A small-molecule ligand and the protein it binds are described below.
Small molecule (SMILES): CC(=O)N[C@@H]1[C@@H](O)[C@H](O)[C@@H](CO)O[C@H]1O

Sequence of chain 12.E:
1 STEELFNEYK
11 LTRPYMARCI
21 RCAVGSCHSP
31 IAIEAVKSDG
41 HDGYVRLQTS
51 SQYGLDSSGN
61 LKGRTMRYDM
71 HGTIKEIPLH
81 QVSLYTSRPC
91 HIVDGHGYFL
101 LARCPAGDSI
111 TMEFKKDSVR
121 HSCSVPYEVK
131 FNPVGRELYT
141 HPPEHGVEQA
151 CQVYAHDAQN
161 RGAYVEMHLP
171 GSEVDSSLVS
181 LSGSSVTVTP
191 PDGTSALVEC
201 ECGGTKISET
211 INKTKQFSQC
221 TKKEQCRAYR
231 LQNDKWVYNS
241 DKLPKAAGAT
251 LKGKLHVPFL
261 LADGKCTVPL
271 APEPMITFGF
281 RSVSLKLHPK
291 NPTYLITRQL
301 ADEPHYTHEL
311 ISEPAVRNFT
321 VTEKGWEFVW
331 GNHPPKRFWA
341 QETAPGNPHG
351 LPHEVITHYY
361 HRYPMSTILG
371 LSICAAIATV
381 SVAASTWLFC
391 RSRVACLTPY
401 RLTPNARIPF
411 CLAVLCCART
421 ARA

Binding-site contacts:
Ligand atom C7 contacts residue ASN212 of chain 12.E at 3.9 Å.
Ligand atom N2 contacts residue ASN212 of chain 12.E at 2.9 Å (h-bond).
Ligand atom C5 contacts residue ASN212 of chain 12.E at 3.7 Å.
Ligand atom C1 contacts residue ILE211 of chain 12.E at 4.2 Å (hydrophobic).
Ligand atom O5 contacts residue ASN212 of chain 12.E at 2.4 Å (h-bond).
Ligand atom C3 contacts residue ASN212 of chain 12.E at 3.8 Å.
Ligand atom C2 contacts residue ASN212 of chain 12.E at 2.4 Å.
Ligand atom C1 contacts residue ASN212 of chain 12.E at 1.4 Å.
Ligand atom O7 contacts residue ASN212 of chain 12.E at 4.5 Å.
Ligand atom N2 contacts residue ILE211 of chain 12.E at 4.3 Å.
Ligand atom C4 contacts residue ASN212 of chain 12.E at 4.2 Å.